Sequence of chain 1.A:
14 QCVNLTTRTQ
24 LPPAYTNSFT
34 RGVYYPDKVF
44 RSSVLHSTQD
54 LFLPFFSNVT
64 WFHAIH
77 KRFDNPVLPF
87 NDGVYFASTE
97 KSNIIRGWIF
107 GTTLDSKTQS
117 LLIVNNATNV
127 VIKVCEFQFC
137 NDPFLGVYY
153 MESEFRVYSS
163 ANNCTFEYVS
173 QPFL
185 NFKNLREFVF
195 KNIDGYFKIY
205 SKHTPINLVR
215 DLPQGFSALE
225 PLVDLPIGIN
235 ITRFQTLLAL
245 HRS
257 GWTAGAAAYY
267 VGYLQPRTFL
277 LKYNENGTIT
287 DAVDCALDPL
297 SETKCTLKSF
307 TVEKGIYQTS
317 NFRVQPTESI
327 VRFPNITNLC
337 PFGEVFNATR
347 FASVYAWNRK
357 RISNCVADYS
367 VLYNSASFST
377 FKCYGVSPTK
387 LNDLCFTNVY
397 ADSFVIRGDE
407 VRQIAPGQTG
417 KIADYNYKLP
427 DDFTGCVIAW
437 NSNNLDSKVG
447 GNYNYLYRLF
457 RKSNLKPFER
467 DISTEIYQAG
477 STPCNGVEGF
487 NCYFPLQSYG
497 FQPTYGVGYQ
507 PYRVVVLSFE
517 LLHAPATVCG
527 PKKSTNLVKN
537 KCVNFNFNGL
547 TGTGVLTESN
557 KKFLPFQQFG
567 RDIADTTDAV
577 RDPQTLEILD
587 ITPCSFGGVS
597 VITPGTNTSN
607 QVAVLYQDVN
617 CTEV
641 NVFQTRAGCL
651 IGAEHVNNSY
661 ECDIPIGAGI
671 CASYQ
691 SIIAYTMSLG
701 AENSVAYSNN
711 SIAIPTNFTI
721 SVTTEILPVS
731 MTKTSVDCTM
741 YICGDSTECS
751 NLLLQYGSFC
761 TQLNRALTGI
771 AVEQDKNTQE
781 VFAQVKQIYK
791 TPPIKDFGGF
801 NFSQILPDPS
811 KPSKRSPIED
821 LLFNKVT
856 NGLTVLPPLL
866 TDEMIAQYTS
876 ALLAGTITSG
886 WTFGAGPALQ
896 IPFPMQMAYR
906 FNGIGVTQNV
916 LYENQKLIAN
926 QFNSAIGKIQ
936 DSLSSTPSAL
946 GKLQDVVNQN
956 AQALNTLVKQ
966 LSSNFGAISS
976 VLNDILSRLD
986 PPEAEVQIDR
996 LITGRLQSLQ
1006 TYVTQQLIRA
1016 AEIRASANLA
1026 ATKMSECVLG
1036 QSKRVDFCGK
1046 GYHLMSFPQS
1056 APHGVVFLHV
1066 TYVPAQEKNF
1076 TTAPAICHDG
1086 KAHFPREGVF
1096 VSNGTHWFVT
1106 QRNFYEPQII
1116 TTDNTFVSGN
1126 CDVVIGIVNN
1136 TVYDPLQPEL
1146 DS

Binding-site contacts:
Ligand atom C7 contacts residue ASN17 of chain 1.A at 3.3 Å.
Ligand atom C4 contacts residue ASN17 of chain 1.A at 4.3 Å.
Ligand atom N2 contacts residue CYS15 of chain 1.A at 4.5 Å.
Ligand atom O5 contacts residue ASN17 of chain 1.A at 2.4 Å (h-bond).
Ligand atom O5 contacts residue ASN137 of chain 1.A at 3.9 Å.
Ligand atom C5 contacts residue ASN17 of chain 1.A at 3.7 Å.
Ligand atom C8 contacts residue VAL16 of chain 1.A at 4.5 Å (hydrophobic).
Ligand atom N2 contacts residue ASN17 of chain 1.A at 3.1 Å (h-bond).
Ligand atom C6 contacts residue ASN137 of chain 1.A at 4.1 Å.
Ligand atom C5 contacts residue ASN137 of chain 1.A at 3.7 Å.
Ligand atom C1 contacts residue ASN137 of chain 1.A at 4.0 Å.
Ligand atom C8 contacts residue CYS15 of chain 1.A at 3.3 Å (hydrophobic).
Ligand atom C1 contacts residue ASN17 of chain 1.A at 1.5 Å.
Ligand atom O7 contacts residue ASN17 of chain 1.A at 3.3 Å (h-bond).
Ligand atom C2 contacts residue ASN17 of chain 1.A at 2.6 Å.
Ligand atom C8 contacts residue ASN17 of chain 1.A at 4.2 Å.
Ligand atom C3 contacts residue ASN17 of chain 1.A at 3.9 Å.

This protein binds this small molecule.
Small molecule (SMILES): CC(=O)N[C@H]1[C@H](O[C@H]2[C@H](O)[C@@H](NC(C)=O)CO[C@@H]2CO)O[C@H](CO)[C@@H](O)[C@@H]1O